Sequence of chain 2.A:
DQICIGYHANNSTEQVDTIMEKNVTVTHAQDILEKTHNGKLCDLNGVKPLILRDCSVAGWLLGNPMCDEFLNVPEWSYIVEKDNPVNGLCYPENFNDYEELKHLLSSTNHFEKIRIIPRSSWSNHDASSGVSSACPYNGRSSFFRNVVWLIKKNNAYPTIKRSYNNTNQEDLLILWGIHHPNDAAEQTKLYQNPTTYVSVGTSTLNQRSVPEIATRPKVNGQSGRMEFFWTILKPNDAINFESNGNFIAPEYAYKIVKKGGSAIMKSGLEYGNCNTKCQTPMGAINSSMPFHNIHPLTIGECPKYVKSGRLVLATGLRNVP

A protein and the small-molecule ligand that binds it are described below.
Small molecule (SMILES): CC(=O)N[C@H]1[C@H](O[C@H]2[C@H](O)[C@@H](NC(C)=O)CO[C@@H]2CO)O[C@H](CO)[C@@H](O)[C@@H]1O

Binding-site contacts:
Ligand atom C3 contacts residue ASN165 of chain 2.A at 3.8 Å.
Ligand atom C4 contacts residue ASN165 of chain 2.A at 4.3 Å.
Ligand atom C3 contacts residue ASN236 of chain 2.A at 3.8 Å.
Ligand atom C7 contacts residue ALA238 of chain 2.A at 4.0 Å (hydrophobic).
Ligand atom C2 contacts residue ASN165 of chain 2.A at 2.5 Å.
Ligand atom C5 contacts residue ASN236 of chain 2.A at 3.5 Å.
Ligand atom C8 contacts residue ASN236 of chain 2.A at 3.0 Å.
Ligand atom O5 contacts residue ASN236 of chain 2.A at 4.3 Å.
Ligand atom C4 contacts residue ASN236 of chain 2.A at 4.1 Å.
Ligand atom N2 contacts residue ASN236 of chain 2.A at 2.6 Å (h-bond).
Ligand atom N2 contacts residue ASN165 of chain 2.A at 2.9 Å (h-bond).
Ligand atom C1 contacts residue ASN236 of chain 2.A at 3.6 Å.
Ligand atom O7 contacts residue ALA238 of chain 2.A at 4.0 Å.
Ligand atom C1 contacts residue ASN165 of chain 2.A at 1.4 Å.
Ligand atom C7 contacts residue ASN236 of chain 2.A at 3.5 Å.
Ligand atom C8 contacts residue ALA238 of chain 2.A at 3.6 Å (hydrophobic).
Ligand atom C5 contacts residue ASN165 of chain 2.A at 3.7 Å.
Ligand atom O7 contacts residue ASN236 of chain 2.A at 3.9 Å.
Ligand atom N2 contacts residue ASP237 of chain 2.A at 4.3 Å.
Ligand atom O5 contacts residue ASN165 of chain 2.A at 2.4 Å (h-bond).
Ligand atom C8 contacts residue ASP237 of chain 2.A at 3.5 Å.
Ligand atom O4 contacts residue ASN236 of chain 2.A at 3.8 Å.
Ligand atom C7 contacts residue ASP237 of chain 2.A at 4.4 Å.
Ligand atom C7 contacts residue ASN165 of chain 2.A at 3.6 Å.
Ligand atom O7 contacts residue ASN165 of chain 2.A at 3.8 Å.
Ligand atom C8 contacts residue PRO217 of chain 1.A at 4.0 Å (hydrophobic).
Ligand atom C6 contacts residue ASN236 of chain 2.A at 4.2 Å.
Ligand atom C2 contacts residue ASN236 of chain 2.A at 3.5 Å.
Ligand atom N2 contacts residue ALA238 of chain 2.A at 4.4 Å.

Sequence of chain 1.A:
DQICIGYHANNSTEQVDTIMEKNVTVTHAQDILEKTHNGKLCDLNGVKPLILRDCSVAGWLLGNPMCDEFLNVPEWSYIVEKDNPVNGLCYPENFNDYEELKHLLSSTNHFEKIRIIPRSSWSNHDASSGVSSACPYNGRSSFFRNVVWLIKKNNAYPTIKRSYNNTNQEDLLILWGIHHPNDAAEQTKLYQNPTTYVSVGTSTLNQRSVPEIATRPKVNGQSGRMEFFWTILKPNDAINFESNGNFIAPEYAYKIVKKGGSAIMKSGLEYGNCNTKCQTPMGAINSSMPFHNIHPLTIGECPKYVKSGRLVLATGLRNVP